Binding-site contacts:
Ligand atom C3 contacts residue ASN801 of chain 1.B at 3.8 Å.
Ligand atom C6 contacts residue GLN804 of chain 1.B at 3.8 Å.
Ligand atom C1 contacts residue ASN801 of chain 1.B at 1.5 Å.
Ligand atom O6 contacts residue GLN935 of chain 1.B at 4.2 Å.
Ligand atom O6 contacts residue SER803 of chain 1.B at 4.4 Å.
Ligand atom N2 contacts residue ASN801 of chain 1.B at 3.0 Å (h-bond).
Ligand atom C5 contacts residue ASN801 of chain 1.B at 3.7 Å.
Ligand atom O5 contacts residue GLN804 of chain 1.B at 4.4 Å.
Ligand atom C5 contacts residue GLN804 of chain 1.B at 3.7 Å.
Ligand atom C1 contacts residue SER803 of chain 1.B at 3.4 Å.
Ligand atom C8 contacts residue GLN804 of chain 1.B at 4.2 Å.
Ligand atom O5 contacts residue ASN801 of chain 1.B at 2.3 Å (h-bond).
Ligand atom O5 contacts residue SER803 of chain 1.B at 3.6 Å (h-bond).
Ligand atom O6 contacts residue GLN804 of chain 1.B at 3.3 Å.
Ligand atom C8 contacts residue PHE817 of chain 1.B at 4.2 Å (hydrophobic).
Ligand atom C2 contacts residue ASN801 of chain 1.B at 2.5 Å.
Ligand atom C5 contacts residue SER803 of chain 1.B at 3.8 Å.
Ligand atom C4 contacts residue ASN801 of chain 1.B at 4.2 Å.
Ligand atom C7 contacts residue ASN801 of chain 1.B at 3.7 Å.
Ligand atom O7 contacts residue ASN801 of chain 1.B at 4.0 Å.

A protein and the small-molecule ligand that binds it are described below.
Small molecule (SMILES): CC(=O)N[C@H]1[C@H](O[C@H]2[C@H](O)[C@@H](NC(C)=O)CO[C@@H]2CO)O[C@H](CO)[C@@H](O)[C@@H]1O

Sequence of chain 1.B:
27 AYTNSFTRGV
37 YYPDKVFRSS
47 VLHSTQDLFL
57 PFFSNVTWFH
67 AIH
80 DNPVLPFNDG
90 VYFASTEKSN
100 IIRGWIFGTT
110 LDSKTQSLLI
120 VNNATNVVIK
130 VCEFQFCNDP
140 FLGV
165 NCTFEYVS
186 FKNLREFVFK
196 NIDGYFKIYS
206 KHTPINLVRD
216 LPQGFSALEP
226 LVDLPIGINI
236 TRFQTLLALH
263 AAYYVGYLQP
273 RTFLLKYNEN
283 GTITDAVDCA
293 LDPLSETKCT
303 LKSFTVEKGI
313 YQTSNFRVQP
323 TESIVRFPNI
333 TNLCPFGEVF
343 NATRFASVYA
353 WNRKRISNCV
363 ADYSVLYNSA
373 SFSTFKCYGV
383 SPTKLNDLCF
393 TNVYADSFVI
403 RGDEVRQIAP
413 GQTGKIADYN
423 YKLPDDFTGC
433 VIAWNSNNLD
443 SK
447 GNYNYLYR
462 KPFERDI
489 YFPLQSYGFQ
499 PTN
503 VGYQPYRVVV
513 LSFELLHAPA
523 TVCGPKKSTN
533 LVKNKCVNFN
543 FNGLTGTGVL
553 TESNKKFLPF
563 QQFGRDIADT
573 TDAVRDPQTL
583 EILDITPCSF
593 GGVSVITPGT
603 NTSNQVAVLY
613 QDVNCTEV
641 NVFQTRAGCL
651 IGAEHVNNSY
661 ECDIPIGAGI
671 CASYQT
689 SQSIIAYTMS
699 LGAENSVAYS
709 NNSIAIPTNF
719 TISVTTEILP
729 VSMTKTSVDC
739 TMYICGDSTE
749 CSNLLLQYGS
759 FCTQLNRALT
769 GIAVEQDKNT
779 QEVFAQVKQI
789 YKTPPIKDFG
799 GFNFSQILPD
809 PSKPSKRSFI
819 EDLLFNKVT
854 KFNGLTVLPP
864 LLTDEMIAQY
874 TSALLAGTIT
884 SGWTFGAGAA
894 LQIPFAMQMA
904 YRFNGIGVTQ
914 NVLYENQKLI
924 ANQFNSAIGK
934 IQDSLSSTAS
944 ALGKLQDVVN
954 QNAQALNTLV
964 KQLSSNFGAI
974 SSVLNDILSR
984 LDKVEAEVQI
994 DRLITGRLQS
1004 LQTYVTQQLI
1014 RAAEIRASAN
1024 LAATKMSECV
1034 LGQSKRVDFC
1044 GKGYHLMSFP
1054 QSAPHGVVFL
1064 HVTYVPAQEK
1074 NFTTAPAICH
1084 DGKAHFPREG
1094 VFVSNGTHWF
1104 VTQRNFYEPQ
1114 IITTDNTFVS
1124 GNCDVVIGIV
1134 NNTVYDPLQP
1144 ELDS